Sequence of chain 1.D:
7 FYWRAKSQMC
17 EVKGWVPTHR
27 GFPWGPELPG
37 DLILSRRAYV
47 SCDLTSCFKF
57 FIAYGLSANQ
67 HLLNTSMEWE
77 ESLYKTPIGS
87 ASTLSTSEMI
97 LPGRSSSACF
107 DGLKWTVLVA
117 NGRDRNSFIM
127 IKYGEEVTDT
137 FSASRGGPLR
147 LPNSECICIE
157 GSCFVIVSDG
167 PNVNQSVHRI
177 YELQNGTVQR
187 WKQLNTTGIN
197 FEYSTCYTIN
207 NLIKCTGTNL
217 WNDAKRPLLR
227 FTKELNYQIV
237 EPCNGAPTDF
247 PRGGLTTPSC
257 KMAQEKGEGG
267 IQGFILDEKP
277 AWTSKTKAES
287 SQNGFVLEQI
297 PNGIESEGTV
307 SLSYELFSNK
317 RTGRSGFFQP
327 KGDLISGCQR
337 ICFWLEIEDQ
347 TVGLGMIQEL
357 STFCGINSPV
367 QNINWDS

Sequence of chain 1.C:
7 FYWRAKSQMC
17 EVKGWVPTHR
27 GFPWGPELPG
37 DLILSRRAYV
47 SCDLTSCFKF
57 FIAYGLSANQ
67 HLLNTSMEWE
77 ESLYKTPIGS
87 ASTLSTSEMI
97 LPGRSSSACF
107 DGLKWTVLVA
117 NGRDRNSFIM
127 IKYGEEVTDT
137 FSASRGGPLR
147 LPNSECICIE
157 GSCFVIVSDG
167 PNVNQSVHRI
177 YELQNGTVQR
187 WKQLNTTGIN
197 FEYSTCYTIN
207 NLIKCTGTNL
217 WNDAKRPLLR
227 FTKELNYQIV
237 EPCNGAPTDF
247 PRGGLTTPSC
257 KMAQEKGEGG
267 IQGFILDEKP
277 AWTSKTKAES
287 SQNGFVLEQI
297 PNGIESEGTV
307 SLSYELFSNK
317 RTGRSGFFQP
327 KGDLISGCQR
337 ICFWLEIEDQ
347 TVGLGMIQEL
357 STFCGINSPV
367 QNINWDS

Binding-site contacts:
Ligand atom C7 contacts residue TYR8 of chain 1.D at 3.4 Å (hydrophobic).
Ligand atom C3 contacts residue TYR8 of chain 1.D at 4.0 Å (hydrophobic).
Ligand atom O5 contacts residue ILE331 of chain 1.C at 3.9 Å.
Ligand atom C7 contacts residue GLN180 of chain 1.D at 3.7 Å.
Ligand atom C1 contacts residue TYR8 of chain 1.D at 4.4 Å (hydrophobic).
Ligand atom C8 contacts residue TYR8 of chain 1.D at 3.2 Å (hydrophobic).
Ligand atom O7 contacts residue ASN181 of chain 1.D at 3.5 Å (h-bond).
Ligand atom O6 contacts residue LEU330 of chain 1.C at 3.2 Å (h-bond).
Ligand atom O3 contacts residue TYR8 of chain 1.D at 4.4 Å.
Ligand atom C1 contacts residue ILE331 of chain 1.C at 4.2 Å (hydrophobic).
Ligand atom C4 contacts residue ASN181 of chain 1.D at 4.2 Å.
Ligand atom C7 contacts residue ASN181 of chain 1.D at 3.4 Å.
Ligand atom N2 contacts residue ASN181 of chain 1.D at 3.0 Å (h-bond).
Ligand atom C2 contacts residue ASN181 of chain 1.D at 2.4 Å.
Ligand atom C1 contacts residue ASN181 of chain 1.D at 1.4 Å.
Ligand atom C2 contacts residue TYR8 of chain 1.D at 3.8 Å (hydrophobic).
Ligand atom C8 contacts residue GLY157 of chain 1.D at 3.5 Å.
Ligand atom C8 contacts residue GLN180 of chain 1.D at 3.7 Å.
Ligand atom O6 contacts residue ILE331 of chain 1.C at 4.3 Å.
Ligand atom O5 contacts residue ASN181 of chain 1.D at 2.4 Å (h-bond).
Ligand atom N2 contacts residue TYR8 of chain 1.D at 2.7 Å (h-bond).
Ligand atom C3 contacts residue ASN181 of chain 1.D at 3.8 Å.
Ligand atom C5 contacts residue ASN181 of chain 1.D at 3.7 Å.
Ligand atom C8 contacts residue ASN181 of chain 1.D at 3.8 Å.
Ligand atom O7 contacts residue GLN180 of chain 1.D at 3.0 Å (h-bond).

This small molecule binds to this protein.
Small molecule (SMILES): CC(=O)N[C@@H]1[C@@H](O)[C@H](O)[C@@H](CO)O[C@H]1O